A protein and the small-molecule ligand that binds it are described below.
Small molecule (SMILES): CC(=O)N[C@@H]1[C@@H](O)[C@H](O)[C@@H](CO)O[C@H]1O

Sequence of chain 1.D:
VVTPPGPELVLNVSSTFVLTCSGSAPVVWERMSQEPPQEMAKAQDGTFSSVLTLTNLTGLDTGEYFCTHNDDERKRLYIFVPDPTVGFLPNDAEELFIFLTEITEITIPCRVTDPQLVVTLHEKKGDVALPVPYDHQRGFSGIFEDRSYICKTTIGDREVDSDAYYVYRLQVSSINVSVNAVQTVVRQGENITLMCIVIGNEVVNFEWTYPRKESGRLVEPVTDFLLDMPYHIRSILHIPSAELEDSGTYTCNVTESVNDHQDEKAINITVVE

Binding-site contacts:
Ligand atom C2 contacts residue ILE182 of chain 1.D at 4.5 Å (hydrophobic).
Ligand atom C5 contacts residue ASN183 of chain 1.D at 3.7 Å.
Ligand atom O5 contacts residue ASN183 of chain 1.D at 2.4 Å (h-bond).
Ligand atom N2 contacts residue ILE182 of chain 1.D at 3.6 Å.
Ligand atom C3 contacts residue ASN183 of chain 1.D at 3.8 Å.
Ligand atom N2 contacts residue ASP270 of chain 1.D at 3.3 Å (salt-bridge).
Ligand atom C7 contacts residue ASP270 of chain 1.D at 4.0 Å.
Ligand atom C2 contacts residue ASP270 of chain 1.D at 4.2 Å.
Ligand atom O7 contacts residue ILE182 of chain 1.D at 3.8 Å.
Ligand atom C1 contacts residue ASP270 of chain 1.D at 3.9 Å.
Ligand atom C1 contacts residue ASN183 of chain 1.D at 1.4 Å.
Ligand atom N2 contacts residue ASN183 of chain 1.D at 2.9 Å (h-bond).
Ligand atom C4 contacts residue ASN183 of chain 1.D at 4.2 Å.
Ligand atom C7 contacts residue ILE182 of chain 1.D at 4.0 Å (hydrophobic).
Ligand atom O7 contacts residue ASN183 of chain 1.D at 3.9 Å.
Ligand atom C2 contacts residue ASN183 of chain 1.D at 2.5 Å.
Ligand atom C7 contacts residue ASN183 of chain 1.D at 3.8 Å.
Ligand atom C1 contacts residue ILE182 of chain 1.D at 4.2 Å (hydrophobic).